The protein below binds the small molecule below.
Small molecule (SMILES): CC(=O)N[C@@H]1[C@@H](O)[C@H](O)[C@@H](CO)O[C@H]1O

Binding-site contacts:
Ligand atom C3 contacts residue ASN43 of chain 1.A at 3.7 Å.
Ligand atom C5 contacts residue ASN43 of chain 1.A at 3.7 Å.
Ligand atom O5 contacts residue ASN43 of chain 1.A at 2.4 Å (h-bond).
Ligand atom C1 contacts residue THR323 of chain 1.A at 3.7 Å.
Ligand atom O6 contacts residue THR323 of chain 1.A at 4.1 Å.
Ligand atom C2 contacts residue ASN43 of chain 1.A at 2.3 Å.
Ligand atom C6 contacts residue LEU386 of chain 1.A at 3.9 Å (hydrophobic).
Ligand atom O7 contacts residue ASN43 of chain 1.A at 3.5 Å (h-bond).
Ligand atom O6 contacts residue LEU386 of chain 1.A at 3.6 Å.
Ligand atom O5 contacts residue THR323 of chain 1.A at 3.1 Å (h-bond).
Ligand atom C7 contacts residue ASN43 of chain 1.A at 3.2 Å.
Ligand atom N2 contacts residue ASN43 of chain 1.A at 2.7 Å (h-bond).
Ligand atom C1 contacts residue ASN43 of chain 1.A at 1.4 Å.
Ligand atom C6 contacts residue THR323 of chain 1.A at 4.0 Å.
Ligand atom C8 contacts residue ASN43 of chain 1.A at 4.2 Å.
Ligand atom C4 contacts residue ASN43 of chain 1.A at 4.2 Å.
Ligand atom C5 contacts residue THR323 of chain 1.A at 4.2 Å.

Sequence of chain 1.A:
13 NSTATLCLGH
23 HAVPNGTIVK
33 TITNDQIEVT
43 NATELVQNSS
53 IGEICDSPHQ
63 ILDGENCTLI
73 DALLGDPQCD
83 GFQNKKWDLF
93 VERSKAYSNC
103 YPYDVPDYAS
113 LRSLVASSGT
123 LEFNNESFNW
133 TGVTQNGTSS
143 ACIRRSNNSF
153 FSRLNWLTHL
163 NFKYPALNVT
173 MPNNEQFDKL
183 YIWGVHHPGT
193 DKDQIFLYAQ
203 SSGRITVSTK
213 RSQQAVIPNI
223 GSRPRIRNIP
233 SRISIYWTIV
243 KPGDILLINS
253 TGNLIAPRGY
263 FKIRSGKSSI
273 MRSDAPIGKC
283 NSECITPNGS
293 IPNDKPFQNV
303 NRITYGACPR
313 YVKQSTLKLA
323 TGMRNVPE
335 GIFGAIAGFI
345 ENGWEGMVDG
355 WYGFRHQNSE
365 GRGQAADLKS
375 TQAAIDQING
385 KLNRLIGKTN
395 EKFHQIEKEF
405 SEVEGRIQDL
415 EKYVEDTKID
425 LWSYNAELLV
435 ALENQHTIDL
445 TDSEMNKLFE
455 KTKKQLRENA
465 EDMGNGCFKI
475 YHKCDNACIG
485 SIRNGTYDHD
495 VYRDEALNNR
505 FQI